Sequence of chain 3.E:
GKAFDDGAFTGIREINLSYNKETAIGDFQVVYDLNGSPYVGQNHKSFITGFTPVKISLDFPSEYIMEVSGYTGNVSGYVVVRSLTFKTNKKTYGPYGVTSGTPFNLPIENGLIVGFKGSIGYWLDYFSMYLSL

Binding-site contacts:
Ligand atom C6 contacts residue TYR122 of chain 3.E at 3.9 Å (hydrophobic).
Ligand atom O1 contacts residue TYR122 of chain 3.E at 3.9 Å.
Ligand atom O6 contacts residue VAL80 of chain 3.E at 3.7 Å.
Ligand atom O1 contacts residue TYR78 of chain 3.E at 3.6 Å (h-bond).
Ligand atom C3 contacts residue TYR78 of chain 3.E at 3.7 Å (hydrophobic).
Ligand atom CM contacts residue TYR78 of chain 3.E at 3.6 Å (hydrophobic).
Ligand atom C1 contacts residue TYR122 of chain 3.E at 3.9 Å (hydrophobic).
Ligand atom C4 contacts residue GLY1 of chain 3.E at 3.8 Å.
Ligand atom C7 contacts residue PHE47 of chain 3.E at 3.7 Å (hydrophobic).
Ligand atom CM contacts residue GLY94 of chain 1.A at 4.2 Å.
Ligand atom O7 contacts residue GLY1 of chain 3.E at 3.4 Å (h-bond).
Ligand atom C5 contacts residue TYR78 of chain 3.E at 3.9 Å (hydrophobic).
Ligand atom C6 contacts residue ASP125 of chain 3.E at 3.0 Å.
Ligand atom O5 contacts residue GLY121 of chain 3.E at 3.5 Å.
Ligand atom C4 contacts residue ASP125 of chain 3.E at 3.4 Å.
Ligand atom O4 contacts residue GLY121 of chain 3.E at 3.6 Å.
Ligand atom C6 contacts residue VAL80 of chain 3.E at 4.0 Å (hydrophobic).
Ligand atom C3 contacts residue GLY1 of chain 3.E at 3.8 Å.
Ligand atom C5 contacts residue GLY121 of chain 3.E at 4.3 Å.
Ligand atom C1 contacts residue PHE47 of chain 3.E at 4.3 Å (hydrophobic).
Ligand atom O6 contacts residue ASP125 of chain 3.E at 2.6 Å (salt-bridge).
Ligand atom O6 contacts residue TRP123 of chain 3.E at 3.0 Å (h-bond).
Ligand atom CM contacts residue TYR122 of chain 3.E at 3.4 Å (hydrophobic).
Ligand atom O7 contacts residue PHE47 of chain 3.E at 3.0 Å.
Ligand atom C2 contacts residue PHE47 of chain 3.E at 4.2 Å (hydrophobic).
Ligand atom CM contacts residue PRO95 of chain 1.A at 4.0 Å (hydrophobic).
Ligand atom C2 contacts residue GLY1 of chain 3.E at 3.8 Å.
Ligand atom O5 contacts residue TYR122 of chain 3.E at 3.0 Å (h-bond).
Ligand atom O4 contacts residue GLY1 of chain 3.E at 2.9 Å (h-bond).
Ligand atom C1 contacts residue GLY121 of chain 3.E at 4.2 Å.
Ligand atom C5 contacts residue TYR122 of chain 3.E at 4.0 Å (hydrophobic).
Ligand atom C7 contacts residue GLY1 of chain 3.E at 4.2 Å.
Ligand atom C4 contacts residue TYR78 of chain 3.E at 3.9 Å (hydrophobic).
Ligand atom C5 contacts residue ASP125 of chain 3.E at 3.8 Å.
Ligand atom O6 contacts residue TYR122 of chain 3.E at 3.5 Å (h-bond).
Ligand atom O3 contacts residue GLY1 of chain 3.E at 3.1 Å (h-bond).
Ligand atom O4 contacts residue ASP125 of chain 3.E at 2.7 Å (salt-bridge).
Ligand atom C6 contacts residue TRP123 of chain 3.E at 3.9 Å (hydrophobic).
Ligand atom O6 contacts residue GLY121 of chain 3.E at 3.8 Å.
Ligand atom C6 contacts residue TYR78 of chain 3.E at 4.1 Å (hydrophobic).

Sequence of chain 1.A:
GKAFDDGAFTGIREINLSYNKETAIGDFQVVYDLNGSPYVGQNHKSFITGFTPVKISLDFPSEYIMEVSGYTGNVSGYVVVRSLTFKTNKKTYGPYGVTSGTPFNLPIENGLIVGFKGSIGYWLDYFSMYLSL

A protein and the small-molecule ligand that binds it are described below.
Small molecule (SMILES): CO[C@H]1O[C@H](CO)[C@H](O)[C@H](O)[C@H]1NC(C)=O